A small-molecule ligand and the protein it binds are described below.
Small molecule (SMILES): COc1ccc2c(c1)cc(C(=O)NS(=O)(=O)Cc1ccccc1)n2CC(=O)O

Binding-site contacts:
Ligand atom N contacts residue HIS44 of chain 1.B at 3.2 Å (h-bond).
Ligand atom CAY contacts residue HIS44 of chain 1.B at 3.8 Å.
Ligand atom OAE contacts residue HIS47 of chain 1.B at 2.8 Å (h-bond).
Ligand atom CAA contacts residue PRO185 of chain 1.B at 3.2 Å (hydrophobic).
Ligand atom CAK contacts residue GLN164 of chain 1.B at 3.9 Å.
Ligand atom OAS contacts residue GLY46 of chain 1.B at 3.6 Å.
Ligand atom CAJ contacts residue PRO38 of chain 1.B at 3.6 Å (hydrophobic).
Ligand atom CAW contacts residue GLY46 of chain 1.B at 3.4 Å.
Ligand atom OAS contacts residue VAL187 of chain 1.B at 3.1 Å (h-bond).
Ligand atom CAH contacts residue THR39 of chain 1.B at 3.9 Å.
Ligand atom CAX contacts residue HIS44 of chain 1.B at 3.5 Å.
Ligand atom CAN contacts residue GLY158 of chain 1.B at 3.7 Å.
Ligand atom CAM contacts residue LYS160 of chain 1.B at 3.7 Å.
Ligand atom OAS contacts residue THR186 of chain 1.B at 3.7 Å.
Ligand atom CAA contacts residue GLY46 of chain 1.B at 3.6 Å.
Ligand atom CAU contacts residue HIS47 of chain 1.B at 3.5 Å.
Ligand atom CAN contacts residue GLY46 of chain 1.B at 3.5 Å.
Ligand atom C contacts residue LYS160 of chain 1.B at 3.7 Å.
Ligand atom OAC contacts residue HIS47 of chain 1.B at 3.3 Å (h-bond).
Ligand atom CAZ contacts residue HIS44 of chain 1.B at 3.4 Å.
Ligand atom CAA contacts residue LEU50 of chain 1.B at 3.9 Å (hydrophobic).
Ligand atom OAS contacts residue PRO185 of chain 1.B at 3.7 Å.
Ligand atom NAR contacts residue HIS47 of chain 1.B at 3.8 Å.
Ligand atom CA contacts residue MET195 of chain 1.B at 3.8 Å (hydrophobic).
Ligand atom CAJ contacts residue THR39 of chain 1.B at 3.6 Å.
Ligand atom CAL contacts residue VAL187 of chain 1.B at 3.9 Å (hydrophobic).
Ligand atom OAE contacts residue THR39 of chain 1.B at 3.6 Å.
Ligand atom CAQ contacts residue PRO38 of chain 1.B at 3.7 Å (hydrophobic).
Ligand atom CAH contacts residue PRO38 of chain 1.B at 3.9 Å (hydrophobic).
Ligand atom O contacts residue LYS160 of chain 1.B at 3.6 Å.
Ligand atom CAA contacts residue VAL184 of chain 1.B at 3.6 Å (hydrophobic).
Ligand atom CAO contacts residue HIS44 of chain 1.B at 3.8 Å.
Ligand atom OAE contacts residue MET40 of chain 1.B at 3.1 Å (h-bond).
Ligand atom CA contacts residue HIS44 of chain 1.B at 3.6 Å.
Ligand atom CAU contacts residue HIS44 of chain 1.B at 3.9 Å.
Ligand atom CAA contacts residue VAL187 of chain 1.B at 3.9 Å (hydrophobic).
Ligand atom CAM contacts residue MET195 of chain 1.B at 3.5 Å (hydrophobic).
Ligand atom OAC contacts residue HIS44 of chain 1.B at 3.2 Å.
Ligand atom CAL contacts residue GLY46 of chain 1.B at 3.7 Å.
Ligand atom SBB contacts residue HIS47 of chain 1.B at 4.0 Å.

Sequence of chain 1.B:
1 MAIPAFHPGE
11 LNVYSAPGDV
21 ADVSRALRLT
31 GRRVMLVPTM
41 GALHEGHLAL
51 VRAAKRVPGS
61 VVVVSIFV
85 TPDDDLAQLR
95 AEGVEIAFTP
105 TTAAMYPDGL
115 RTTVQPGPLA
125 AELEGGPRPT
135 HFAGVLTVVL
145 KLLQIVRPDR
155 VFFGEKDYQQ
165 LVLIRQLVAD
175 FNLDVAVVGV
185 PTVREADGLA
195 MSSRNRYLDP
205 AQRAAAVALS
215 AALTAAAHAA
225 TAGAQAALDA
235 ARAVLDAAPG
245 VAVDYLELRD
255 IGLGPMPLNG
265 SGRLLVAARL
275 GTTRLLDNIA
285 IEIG